Sequence of chain 1.A:
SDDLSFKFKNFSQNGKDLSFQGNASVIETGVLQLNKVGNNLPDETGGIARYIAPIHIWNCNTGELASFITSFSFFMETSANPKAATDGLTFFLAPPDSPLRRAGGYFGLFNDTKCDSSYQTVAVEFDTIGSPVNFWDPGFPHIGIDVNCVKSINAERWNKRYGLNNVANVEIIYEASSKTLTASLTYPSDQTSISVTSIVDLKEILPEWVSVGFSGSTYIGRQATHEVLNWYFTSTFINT

Binding-site contacts:
Ligand atom O5 contacts residue ASN134 of chain 1.A at 3.2 Å (h-bond).
Ligand atom C6 contacts residue ASP87 of chain 1.A at 3.8 Å.
Ligand atom O3 contacts residue GLY105 of chain 1.A at 2.9 Å (h-bond).
Ligand atom C3 contacts residue GLU44 of chain 1.A at 3.5 Å.
Ligand atom C4 contacts residue TYR219 of chain 1.A at 4.2 Å (hydrophobic).
Ligand atom C6 contacts residue TYR219 of chain 1.A at 3.8 Å (hydrophobic).
Ligand atom C6 contacts residue ILE129 of chain 1.A at 4.2 Å (hydrophobic).
Ligand atom O4 contacts residue GLY105 of chain 1.A at 2.8 Å (h-bond).
Ligand atom O2 contacts residue TRP136 of chain 1.A at 4.3 Å.
Ligand atom C4 contacts residue ASP87 of chain 1.A at 3.6 Å.
Ligand atom C4 contacts residue GLY105 of chain 1.A at 3.5 Å.
Ligand atom O3 contacts residue GLU44 of chain 1.A at 3.0 Å (salt-bridge).
Ligand atom C6 contacts residue ASN134 of chain 1.A at 4.1 Å.
Ligand atom C5 contacts residue ASN134 of chain 1.A at 3.9 Å.
Ligand atom O2 contacts residue ARG102 of chain 1.A at 3.0 Å (salt-bridge).
Ligand atom O4 contacts residue ASP87 of chain 1.A at 2.7 Å (salt-bridge).
Ligand atom C6 contacts residue THR86 of chain 1.A at 3.4 Å.
Ligand atom O4 contacts residue GLY104 of chain 1.A at 3.8 Å.
Ligand atom C2 contacts residue ARG102 of chain 1.A at 4.3 Å.
Ligand atom O3 contacts residue ARG102 of chain 1.A at 4.3 Å.
Ligand atom O2 contacts residue GLU44 of chain 1.A at 3.6 Å (salt-bridge).
Ligand atom C4 contacts residue GLY104 of chain 1.A at 4.2 Å.
Ligand atom C1 contacts residue ASN134 of chain 1.A at 3.8 Å.
Ligand atom CM contacts residue TYR219 of chain 1.A at 3.7 Å (hydrophobic).
Ligand atom O1 contacts residue TYR219 of chain 1.A at 3.9 Å.
Ligand atom C5 contacts residue ASP87 of chain 1.A at 4.3 Å.
Ligand atom C4 contacts residue ASN134 of chain 1.A at 3.9 Å.
Ligand atom C5 contacts residue TYR219 of chain 1.A at 3.8 Å (hydrophobic).
Ligand atom O3 contacts residue GLY104 of chain 1.A at 3.5 Å.
Ligand atom O2 contacts residue TYR106 of chain 1.A at 4.2 Å.
Ligand atom O3 contacts residue TYR106 of chain 1.A at 4.1 Å.
Ligand atom C3 contacts residue GLY105 of chain 1.A at 3.7 Å.
Ligand atom O4 contacts residue ASN134 of chain 1.A at 2.9 Å (h-bond).
Ligand atom C6 contacts residue VAL133 of chain 1.A at 3.9 Å (hydrophobic).
Ligand atom O5 contacts residue VAL133 of chain 1.A at 3.8 Å.
Ligand atom C2 contacts residue GLU44 of chain 1.A at 4.2 Å.
Ligand atom O3 contacts residue ALA103 of chain 1.A at 3.6 Å.
Ligand atom C2 contacts residue TRP136 of chain 1.A at 4.2 Å (hydrophobic).
Ligand atom C1 contacts residue VAL133 of chain 1.A at 4.2 Å (hydrophobic).
Ligand atom C2 contacts residue ASN134 of chain 1.A at 3.8 Å.

A small-molecule ligand and the protein it binds are described below.
Small molecule (SMILES): CO[C@@H]1O[C@@H](C)[C@@H](O)[C@@H](O)[C@@H]1O